A small-molecule ligand and the protein it binds are described below.
Small molecule (SMILES): O=C(O)c1cc(C(=O)O)c(F)cn1

Binding-site contacts:
Ligand atom C12 contacts residue MN1 of chain 1.F at 3.4 Å.
Ligand atom O09 contacts residue TRP382 of chain 1.C at 3.9 Å.
Ligand atom C10 contacts residue TRP296 of chain 1.C at 3.5 Å (hydrophobic).
Ligand atom C02 contacts residue ARG359 of chain 1.C at 3.1 Å.
Ligand atom C06 contacts residue TRP296 of chain 1.C at 3.8 Å (hydrophobic).
Ligand atom O03 contacts residue ILE410 of chain 1.C at 3.9 Å.
Ligand atom C07 contacts residue ARG406 of chain 1.C at 3.4 Å.
Ligand atom O09 contacts residue MET341 of chain 1.C at 3.6 Å.
Ligand atom O08 contacts residue TRP296 of chain 1.C at 3.2 Å (h-bond).
Ligand atom O03 contacts residue ARG359 of chain 1.C at 3.1 Å (salt-bridge).
Ligand atom F11 contacts residue TRP296 of chain 1.C at 3.4 Å.
Ligand atom N13 contacts residue HIS396 of chain 1.C at 3.3 Å (h-bond).
Ligand atom C02 contacts residue HIS396 of chain 1.C at 3.9 Å.
Ligand atom C05 contacts residue HIS361 of chain 1.C at 3.7 Å.
Ligand atom C12 contacts residue HIS350 of chain 1.C at 3.5 Å.
Ligand atom O01 contacts residue HIS396 of chain 1.C at 3.1 Å (h-bond).
Ligand atom O01 contacts residue ARG359 of chain 1.C at 2.6 Å (salt-bridge).
Ligand atom F11 contacts residue MET341 of chain 1.C at 3.4 Å.
Ligand atom N13 contacts residue HIS350 of chain 1.C at 3.6 Å (h-bond).
Ligand atom O09 contacts residue ARG406 of chain 1.C at 2.3 Å (salt-bridge).
Ligand atom C12 contacts residue TRP296 of chain 1.C at 3.9 Å (hydrophobic).
Ligand atom O08 contacts residue SER339 of chain 1.C at 3.1 Å (h-bond).
Ligand atom C12 contacts residue VAL398 of chain 1.C at 3.8 Å (hydrophobic).
Ligand atom C04 contacts residue MN1 of chain 1.F at 3.0 Å.
Ligand atom C10 contacts residue VAL398 of chain 1.C at 3.3 Å (hydrophobic).
Ligand atom O08 contacts residue ILE408 of chain 1.C at 3.7 Å.
Ligand atom F11 contacts residue VAL347 of chain 1.C at 3.4 Å.
Ligand atom O08 contacts residue ARG406 of chain 1.C at 3.1 Å (salt-bridge).
Ligand atom O03 contacts residue PHE390 of chain 1.C at 3.8 Å.
Ligand atom N13 contacts residue MN1 of chain 1.F at 2.4 Å.
Ligand atom O03 contacts residue HIS361 of chain 1.C at 3.0 Å (h-bond).
Ligand atom O09 contacts residue VAL398 of chain 1.C at 3.7 Å.
Ligand atom O09 contacts residue ILE408 of chain 1.C at 3.9 Å.
Ligand atom C02 contacts residue MN1 of chain 1.F at 3.0 Å.
Ligand atom F11 contacts residue VAL398 of chain 1.C at 3.0 Å.
Ligand atom O01 contacts residue MN1 of chain 1.F at 2.2 Å.
Ligand atom C07 contacts residue TRP296 of chain 1.C at 3.9 Å (hydrophobic).
Ligand atom C07 contacts residue MET341 of chain 1.C at 3.8 Å (hydrophobic).
Ligand atom C02 contacts residue PHE390 of chain 1.C at 3.9 Å (hydrophobic).
Ligand atom C02 contacts residue HIS361 of chain 1.C at 3.9 Å.

Sequence of chain 1.C:
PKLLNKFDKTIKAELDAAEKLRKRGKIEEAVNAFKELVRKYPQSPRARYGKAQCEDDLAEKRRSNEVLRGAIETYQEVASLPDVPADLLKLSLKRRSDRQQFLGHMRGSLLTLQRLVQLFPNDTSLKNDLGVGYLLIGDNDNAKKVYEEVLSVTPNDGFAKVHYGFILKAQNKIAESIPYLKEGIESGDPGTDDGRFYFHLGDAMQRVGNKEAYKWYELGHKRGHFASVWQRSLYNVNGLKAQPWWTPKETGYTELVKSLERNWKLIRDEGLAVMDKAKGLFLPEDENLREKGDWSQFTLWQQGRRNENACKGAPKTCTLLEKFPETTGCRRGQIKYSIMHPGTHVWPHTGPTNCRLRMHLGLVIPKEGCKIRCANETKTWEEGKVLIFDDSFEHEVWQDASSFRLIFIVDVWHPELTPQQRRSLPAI